The small molecule below binds the protein below.
Small molecule (SMILES): N[C@@H](Cn1cc(F)c(=O)[nH]c1=O)C(=O)O

Binding-site contacts:
Ligand atom O4 contacts residue GLU193 of chain 4.A at 3.0 Å (salt-bridge).
Ligand atom O91 contacts residue TYR61 of chain 4.A at 3.4 Å.
Ligand atom O92 contacts residue ARG96 of chain 4.A at 2.8 Å (salt-bridge).
Ligand atom C8 contacts residue THR91 of chain 4.A at 3.5 Å.
Ligand atom C2 contacts residue THR143 of chain 4.A at 3.4 Å.
Ligand atom C9 contacts residue THR91 of chain 4.A at 3.7 Å.
Ligand atom F5 contacts residue THR174 of chain 4.A at 3.2 Å.
Ligand atom N3 contacts residue THR143 of chain 4.A at 2.8 Å (h-bond).
Ligand atom C5 contacts residue GLU193 of chain 4.A at 3.5 Å.
Ligand atom O92 contacts residue TYR61 of chain 4.A at 3.5 Å.
Ligand atom C2 contacts residue LEU138 of chain 4.A at 3.6 Å (hydrophobic).
Ligand atom C9 contacts residue SER142 of chain 4.A at 3.4 Å.
Ligand atom C8 contacts residue GLU193 of chain 4.A at 3.4 Å.
Ligand atom N8 contacts residue THR91 of chain 4.A at 2.9 Å (h-bond).
Ligand atom O91 contacts residue GLY141 of chain 4.A at 3.4 Å.
Ligand atom O2 contacts residue GLY141 of chain 4.A at 3.7 Å.
Ligand atom C4 contacts residue GLU193 of chain 4.A at 3.7 Å.
Ligand atom F5 contacts residue MET196 of chain 4.A at 3.1 Å.
Ligand atom O91 contacts residue SER142 of chain 4.A at 2.9 Å (h-bond).
Ligand atom C6 contacts residue MET196 of chain 4.A at 3.8 Å (hydrophobic).
Ligand atom C6 contacts residue LEU138 of chain 4.A at 3.7 Å (hydrophobic).
Ligand atom O92 contacts residue LEU90 of chain 4.A at 3.5 Å.
Ligand atom N1 contacts residue GLU193 of chain 4.A at 3.6 Å (salt-bridge).
Ligand atom O2 contacts residue SER142 of chain 4.A at 3.2 Å (h-bond).
Ligand atom C9 contacts residue ARG96 of chain 4.A at 3.4 Å.
Ligand atom N1 contacts residue LEU138 of chain 4.A at 3.5 Å.
Ligand atom N8 contacts residue TYR220 of chain 4.A at 3.8 Å.
Ligand atom C7 contacts residue TYR61 of chain 4.A at 3.4 Å (hydrophobic).
Ligand atom O4 contacts residue LEU192 of chain 4.A at 3.1 Å.
Ligand atom C8 contacts residue SER142 of chain 4.A at 3.2 Å.
Ligand atom C4 contacts residue THR143 of chain 4.A at 3.7 Å.
Ligand atom N8 contacts residue GLU193 of chain 4.A at 2.8 Å (salt-bridge).
Ligand atom O91 contacts residue ARG96 of chain 4.A at 2.8 Å (salt-bridge).
Ligand atom O92 contacts residue PRO89 of chain 4.A at 3.6 Å.
Ligand atom O92 contacts residue THR91 of chain 4.A at 2.9 Å (h-bond).
Ligand atom N8 contacts residue PRO89 of chain 4.A at 2.8 Å (h-bond).
Ligand atom O2 contacts residue THR143 of chain 4.A at 3.0 Å (h-bond).
Ligand atom C5 contacts residue MET196 of chain 4.A at 3.8 Å (hydrophobic).
Ligand atom C6 contacts residue GLU193 of chain 4.A at 3.3 Å.
Ligand atom C9 contacts residue TYR61 of chain 4.A at 3.5 Å (hydrophobic).

Sequence of chain 4.A:
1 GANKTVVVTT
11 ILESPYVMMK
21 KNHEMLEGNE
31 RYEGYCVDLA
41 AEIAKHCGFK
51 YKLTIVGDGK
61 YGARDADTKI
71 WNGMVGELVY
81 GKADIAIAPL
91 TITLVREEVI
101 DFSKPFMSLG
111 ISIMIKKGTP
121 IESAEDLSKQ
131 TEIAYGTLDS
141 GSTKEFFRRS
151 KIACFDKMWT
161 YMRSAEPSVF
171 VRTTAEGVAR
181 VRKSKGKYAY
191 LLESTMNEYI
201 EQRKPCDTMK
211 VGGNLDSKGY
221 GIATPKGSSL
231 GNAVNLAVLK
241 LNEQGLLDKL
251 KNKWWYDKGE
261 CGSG